Sequence of chain 1.A:
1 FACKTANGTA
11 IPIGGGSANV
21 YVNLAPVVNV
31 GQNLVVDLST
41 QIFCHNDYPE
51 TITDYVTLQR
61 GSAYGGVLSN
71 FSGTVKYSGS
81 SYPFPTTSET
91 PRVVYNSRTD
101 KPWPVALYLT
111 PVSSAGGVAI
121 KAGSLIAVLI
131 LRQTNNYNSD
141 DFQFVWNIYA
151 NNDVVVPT

Binding-site contacts:
Ligand atom C6 contacts residue PHE1 of chain 1.A at 3.8 Å (hydrophobic).
Ligand atom O3 contacts residue ASP140 of chain 1.A at 2.8 Å (salt-bridge).
Ligand atom O5 contacts residue ASP47 of chain 1.A at 3.8 Å.
Ligand atom C6 contacts residue ASP47 of chain 1.A at 3.8 Å.
Ligand atom C9 contacts residue TYR48 of chain 1.A at 3.4 Å (hydrophobic).
Ligand atom C4 contacts residue PHE1 of chain 1.A at 3.7 Å (hydrophobic).
Ligand atom O6 contacts residue ASP47 of chain 1.A at 2.9 Å (salt-bridge).
Ligand atom C3 contacts residue ASP140 of chain 1.A at 3.1 Å.
Ligand atom O4 contacts residue ASN135 of chain 1.A at 2.7 Å (h-bond).
Ligand atom C6 contacts residue ASN46 of chain 1.A at 3.5 Å.
Ligand atom O5 contacts residue PHE1 of chain 1.A at 3.1 Å (h-bond).
Ligand atom O6 contacts residue ASP54 of chain 1.A at 2.6 Å (salt-bridge).
Ligand atom C15 contacts residue THR51 of chain 1.A at 3.9 Å.
Ligand atom O2 contacts residue PHE1 of chain 1.A at 2.8 Å (h-bond).
Ligand atom O2 contacts residue ILE13 of chain 1.A at 3.6 Å.
Ligand atom O3 contacts residue GLN133 of chain 1.A at 3.0 Å (h-bond).
Ligand atom C7 contacts residue TYR48 of chain 1.A at 3.7 Å (hydrophobic).
Ligand atom C3 contacts residue ASN135 of chain 1.A at 3.7 Å.
Ligand atom C14 contacts residue THR51 of chain 1.A at 3.9 Å.
Ligand atom O4 contacts residue ILE52 of chain 1.A at 3.8 Å.
Ligand atom O4 contacts residue GLN133 of chain 1.A at 3.4 Å (h-bond).
Ligand atom C3 contacts residue GLN133 of chain 1.A at 4.0 Å.
Ligand atom O6 contacts residue PHE1 of chain 1.A at 2.7 Å (h-bond).
Ligand atom C6 contacts residue ASP54 of chain 1.A at 3.4 Å.
Ligand atom O3 contacts residue PHE142 of chain 1.A at 3.6 Å.
Ligand atom C6 contacts residue TYR48 of chain 1.A at 3.9 Å (hydrophobic).
Ligand atom C15 contacts residue TYR48 of chain 1.A at 3.6 Å (hydrophobic).
Ligand atom C4 contacts residue GLN133 of chain 1.A at 3.7 Å.
Ligand atom S1 contacts residue TYR137 of chain 1.A at 3.7 Å.
Ligand atom C2 contacts residue ASP140 of chain 1.A at 3.8 Å.
Ligand atom C5 contacts residue PHE1 of chain 1.A at 3.7 Å (hydrophobic).
Ligand atom C4 contacts residue ASP54 of chain 1.A at 3.5 Å.
Ligand atom O4 contacts residue ASP54 of chain 1.A at 2.7 Å (salt-bridge).
Ligand atom C4 contacts residue ASN135 of chain 1.A at 3.8 Å.
Ligand atom O3 contacts residue ASN135 of chain 1.A at 3.5 Å (h-bond).
Ligand atom C14 contacts residue TYR48 of chain 1.A at 3.5 Å (hydrophobic).
Ligand atom O6 contacts residue ASN46 of chain 1.A at 3.2 Å (h-bond).
Ligand atom C1 contacts residue PHE1 of chain 1.A at 3.8 Å (hydrophobic).
Ligand atom C6 contacts residue ILE52 of chain 1.A at 4.0 Å (hydrophobic).
Ligand atom C2 contacts residue PHE1 of chain 1.A at 3.8 Å (hydrophobic).

A protein and the small-molecule ligand that binds it are described below.
Small molecule (SMILES): CCCSCCCO[C@H]1O[C@H](CO)[C@@H](O)[C@H](O)[C@@H]1O